Sequence of chain 1.B:
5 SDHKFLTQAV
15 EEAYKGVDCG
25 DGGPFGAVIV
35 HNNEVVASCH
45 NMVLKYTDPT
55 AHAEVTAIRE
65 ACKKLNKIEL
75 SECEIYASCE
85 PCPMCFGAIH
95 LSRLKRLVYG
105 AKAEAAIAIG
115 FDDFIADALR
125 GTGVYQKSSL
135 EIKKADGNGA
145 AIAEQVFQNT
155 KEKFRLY

Sequence of chain 1.A:
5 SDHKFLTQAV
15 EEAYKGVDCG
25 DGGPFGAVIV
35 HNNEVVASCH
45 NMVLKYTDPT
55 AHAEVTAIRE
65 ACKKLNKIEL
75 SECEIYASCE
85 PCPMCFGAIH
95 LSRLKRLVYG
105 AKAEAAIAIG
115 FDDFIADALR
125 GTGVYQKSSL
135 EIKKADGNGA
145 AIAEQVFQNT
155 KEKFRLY

Binding-site contacts:
Ligand atom N18 contacts residue CYS86 of chain 1.A at 3.6 Å.
Ligand atom O16 contacts residue LEU95 of chain 1.B at 3.6 Å.
Ligand atom C10 contacts residue ALA110 of chain 1.A at 3.6 Å (hydrophobic).
Ligand atom N20 contacts residue ZN1 of chain 1.D at 3.3 Å.
Ligand atom O21 contacts residue CYS89 of chain 1.A at 3.3 Å (h-bond).
Ligand atom O16 contacts residue HIS56 of chain 1.A at 3.6 Å.
Ligand atom C03 contacts residue HIS56 of chain 1.A at 3.4 Å.
Ligand atom C08 contacts residue PHE115 of chain 1.A at 3.4 Å (hydrophobic).
Ligand atom N20 contacts residue HIS56 of chain 1.A at 3.2 Å (h-bond).
Ligand atom O01 contacts residue ALA57 of chain 1.A at 3.2 Å (h-bond).
Ligand atom O01 contacts residue ASN45 of chain 1.A at 3.0 Å (h-bond).
Ligand atom O12 contacts residue PHE118 of chain 1.A at 3.4 Å.
Ligand atom C14 contacts residue TYR161 of chain 1.A at 3.3 Å (hydrophobic).
Ligand atom C05 contacts residue TYR161 of chain 1.A at 3.5 Å (hydrophobic).
Ligand atom C17 contacts residue HIS56 of chain 1.A at 3.1 Å.
Ligand atom C05 contacts residue PHE29 of chain 1.A at 3.5 Å (hydrophobic).
Ligand atom N04 contacts residue ASN45 of chain 1.A at 3.4 Å (h-bond).
Ligand atom O21 contacts residue PRO85 of chain 1.A at 3.5 Å.
Ligand atom C03 contacts residue PHE29 of chain 1.A at 3.6 Å (hydrophobic).
Ligand atom O21 contacts residue CYS86 of chain 1.A at 3.1 Å (h-bond).
Ligand atom O21 contacts residue GLU58 of chain 1.A at 3.1 Å (salt-bridge).
Ligand atom O21 contacts residue ZN1 of chain 1.D at 2.3 Å.
Ligand atom N04 contacts residue TYR161 of chain 1.A at 2.9 Å (h-bond).
Ligand atom O12 contacts residue ASP116 of chain 1.A at 2.6 Å (salt-bridge).
Ligand atom N06 contacts residue HIS56 of chain 1.A at 3.5 Å.
Ligand atom N04 contacts residue PHE29 of chain 1.A at 3.2 Å.
Ligand atom C02 contacts residue HIS56 of chain 1.A at 3.3 Å.
Ligand atom N20 contacts residue GLU58 of chain 1.A at 2.8 Å (salt-bridge).
Ligand atom O01 contacts residue PHE29 of chain 1.A at 3.1 Å.
Ligand atom C19 contacts residue GLU58 of chain 1.A at 3.5 Å.
Ligand atom N18 contacts residue HIS56 of chain 1.A at 3.1 Å (h-bond).
Ligand atom O09 contacts residue PHE115 of chain 1.A at 3.3 Å.
Ligand atom O01 contacts residue HIS56 of chain 1.A at 3.5 Å.
Ligand atom O15 contacts residue TYR161 of chain 1.A at 2.9 Å (h-bond).
Ligand atom N18 contacts residue ZN1 of chain 1.D at 2.9 Å.
Ligand atom C02 contacts residue PHE29 of chain 1.A at 3.5 Å (hydrophobic).
Ligand atom C11 contacts residue ASP116 of chain 1.A at 3.5 Å.
Ligand atom C19 contacts residue HIS56 of chain 1.A at 3.1 Å.
Ligand atom C19 contacts residue ZN1 of chain 1.D at 2.5 Å.
Ligand atom O15 contacts residue ARG97 of chain 1.B at 3.2 Å (salt-bridge).

The small molecule below binds the protein below.
Small molecule (SMILES): CO[C@@H]1[C@H](O)C(CO)O[C@H]1n1cnc2c(=O)[nH]c(=O)[nH]c21